The protein below binds the small molecule below.
Small molecule (SMILES): CCN(CC)Cc1cc(Nc2ccnc3cc(Cl)ccc23)ccc1O

Sequence of chain 1.A:
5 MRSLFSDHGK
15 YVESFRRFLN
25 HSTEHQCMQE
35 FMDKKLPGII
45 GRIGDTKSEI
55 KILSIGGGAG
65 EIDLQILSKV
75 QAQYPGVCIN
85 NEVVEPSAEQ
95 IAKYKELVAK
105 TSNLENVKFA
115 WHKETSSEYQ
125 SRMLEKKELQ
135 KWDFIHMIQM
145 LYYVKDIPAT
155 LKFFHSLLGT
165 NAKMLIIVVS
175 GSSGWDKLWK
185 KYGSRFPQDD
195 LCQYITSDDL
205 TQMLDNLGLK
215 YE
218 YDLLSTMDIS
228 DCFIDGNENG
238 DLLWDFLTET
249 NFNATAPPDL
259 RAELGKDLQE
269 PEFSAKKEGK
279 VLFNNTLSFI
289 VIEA

Binding-site contacts:
Ligand atom C10 contacts residue GLY187 of chain 1.A at 3.7 Å.
Ligand atom C13 contacts residue TRP183 of chain 1.A at 3.9 Å (hydrophobic).
Ligand atom C3 contacts residue PHE190 of chain 1.A at 3.6 Å (hydrophobic).
Ligand atom C9 contacts residue TRP183 of chain 1.A at 3.7 Å (hydrophobic).
Ligand atom C20 contacts residue ASP180 of chain 1.A at 3.4 Å.
Ligand atom C16 contacts residue TYR198 of chain 1.A at 3.6 Å (hydrophobic).
Ligand atom C14 contacts residue TRP183 of chain 1.A at 3.6 Å (hydrophobic).
Ligand atom C12 contacts residue GLY187 of chain 1.A at 3.8 Å.
Ligand atom N1 contacts residue THR245 of chain 1.A at 3.5 Å (h-bond).
Ligand atom C1 contacts residue TYR198 of chain 1.A at 3.3 Å (hydrophobic).
Ligand atom C20 contacts residue LYS184 of chain 1.A at 3.5 Å.
Ligand atom N1 contacts residue PHE190 of chain 1.A at 3.6 Å.
Ligand atom C5 contacts residue THR245 of chain 1.A at 3.8 Å.
Ligand atom N1 contacts residue TYR198 of chain 1.A at 3.8 Å.
Ligand atom C3 contacts residue TYR198 of chain 1.A at 3.6 Å (hydrophobic).
Ligand atom C20 contacts residue TRP183 of chain 1.A at 3.7 Å (hydrophobic).
Ligand atom CL contacts residue SER7 of chain 1.A at 3.7 Å.
Ligand atom C6 contacts residue THR247 of chain 1.A at 3.7 Å.
Ligand atom C4 contacts residue PHE190 of chain 1.A at 3.5 Å (hydrophobic).
Ligand atom C5 contacts residue PHE190 of chain 1.A at 3.5 Å (hydrophobic).
Ligand atom C11 contacts residue GLY187 of chain 1.A at 3.3 Å.
Ligand atom C6 contacts residue PHE190 of chain 1.A at 3.4 Å (hydrophobic).
Ligand atom C1 contacts residue PHE190 of chain 1.A at 3.9 Å (hydrophobic).
Ligand atom C8 contacts residue TRP183 of chain 1.A at 3.9 Å (hydrophobic).
Ligand atom C2 contacts residue PRO191 of chain 1.A at 3.1 Å (hydrophobic).
Ligand atom C19 contacts residue TYR198 of chain 1.A at 3.6 Å (hydrophobic).
Ligand atom C6 contacts residue THR245 of chain 1.A at 3.2 Å.
Ligand atom C16 contacts residue TRP183 of chain 1.A at 3.4 Å (hydrophobic).
Ligand atom C9 contacts residue PHE190 of chain 1.A at 3.8 Å (hydrophobic).
Ligand atom C6 contacts residue TYR198 of chain 1.A at 3.3 Å (hydrophobic).
Ligand atom C15 contacts residue TYR198 of chain 1.A at 3.7 Å (hydrophobic).
Ligand atom C4 contacts residue TYR198 of chain 1.A at 3.5 Å (hydrophobic).
Ligand atom C3 contacts residue PRO191 of chain 1.A at 3.2 Å (hydrophobic).
Ligand atom C2 contacts residue PHE190 of chain 1.A at 3.8 Å (hydrophobic).
Ligand atom C2 contacts residue TYR198 of chain 1.A at 3.4 Å (hydrophobic).
Ligand atom C2 contacts residue ASP193 of chain 1.A at 3.7 Å.
Ligand atom CL contacts residue THR247 of chain 1.A at 3.7 Å.
Ligand atom N2 contacts residue GLY187 of chain 1.A at 3.7 Å.
Ligand atom C5 contacts residue TYR198 of chain 1.A at 3.5 Å (hydrophobic).
Ligand atom CL contacts residue GLU246 of chain 1.A at 3.3 Å.